Sequence of chain 1.B:
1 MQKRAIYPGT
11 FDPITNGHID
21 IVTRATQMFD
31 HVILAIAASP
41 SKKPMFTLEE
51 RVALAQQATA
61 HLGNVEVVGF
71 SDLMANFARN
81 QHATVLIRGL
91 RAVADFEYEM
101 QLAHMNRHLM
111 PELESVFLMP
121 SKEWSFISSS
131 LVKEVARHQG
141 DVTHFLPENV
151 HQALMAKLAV

Sequence of chain 2.B:
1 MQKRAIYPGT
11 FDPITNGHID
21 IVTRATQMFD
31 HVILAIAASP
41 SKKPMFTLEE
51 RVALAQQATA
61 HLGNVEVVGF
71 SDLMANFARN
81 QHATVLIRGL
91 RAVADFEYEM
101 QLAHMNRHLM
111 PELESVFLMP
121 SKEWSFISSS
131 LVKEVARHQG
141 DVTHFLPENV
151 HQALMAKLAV

Binding-site contacts:
Ligand atom C4 contacts residue PG41 of chain 1.N at 3.8 Å.
Ligand atom O1 contacts residue PHE70 of chain 1.B at 3.7 Å.
Ligand atom C contacts residue LEU102 of chain 1.B at 3.8 Å (hydrophobic).
Ligand atom C3 contacts residue PRO8 of chain 1.B at 3.6 Å (hydrophobic).
Ligand atom C contacts residue ASN106 of chain 1.B at 3.4 Å.
Ligand atom C5 contacts residue PG41 of chain 1.N at 3.8 Å.
Ligand atom C10 contacts residue SER39 of chain 1.B at 3.8 Å.
Ligand atom O2 contacts residue PG41 of chain 1.N at 3.4 Å (h-bond).
Ligand atom C2 contacts residue ARG88 of chain 1.B at 3.6 Å.
Ligand atom C9 contacts residue THR10 of chain 1.B at 3.7 Å.
Ligand atom C20 contacts residue LEU73 of chain 1.B at 3.7 Å (hydrophobic).
Ligand atom C2 contacts residue PRO8 of chain 1.B at 3.8 Å (hydrophobic).
Ligand atom C9 contacts residue PG41 of chain 1.N at 3.7 Å.
Ligand atom C6 contacts residue MET74 of chain 1.B at 3.8 Å (hydrophobic).
Ligand atom N contacts residue HIS138 of chain 2.B at 3.8 Å.
Ligand atom C7 contacts residue ALA37 of chain 1.B at 3.6 Å (hydrophobic).
Ligand atom N contacts residue ASP72 of chain 1.B at 3.2 Å (salt-bridge).
Ligand atom C12 contacts residue PHE70 of chain 1.B at 3.7 Å (hydrophobic).
Ligand atom C5 contacts residue MET74 of chain 1.B at 3.5 Å (hydrophobic).
Ligand atom C14 contacts residue ASP72 of chain 1.B at 3.4 Å.
Ligand atom C contacts residue GLU99 of chain 1.B at 3.7 Å.
Ligand atom N4 contacts residue LEU73 of chain 1.B at 3.4 Å.
Ligand atom C11 contacts residue ALA37 of chain 1.B at 3.8 Å (hydrophobic).
Ligand atom O contacts residue MET74 of chain 1.B at 3.8 Å.
Ligand atom C14 contacts residue SER71 of chain 1.B at 3.5 Å.
Ligand atom C10 contacts residue ALA37 of chain 1.B at 3.8 Å (hydrophobic).
Ligand atom C14 contacts residue SER39 of chain 1.B at 3.4 Å.
Ligand atom O2 contacts residue GLU134 of chain 2.B at 3.6 Å.
Ligand atom C contacts residue ARG88 of chain 1.B at 3.4 Å.
Ligand atom C8 contacts residue ALA37 of chain 1.B at 3.7 Å (hydrophobic).
Ligand atom O contacts residue ASN106 of chain 1.B at 3.1 Å (h-bond).
Ligand atom C9 contacts residue ALA37 of chain 1.B at 3.8 Å (hydrophobic).
Ligand atom C12 contacts residue ALA37 of chain 1.B at 3.6 Å (hydrophobic).
Ligand atom C15 contacts residue MET74 of chain 1.B at 3.8 Å (hydrophobic).
Ligand atom N1 contacts residue HIS138 of chain 2.B at 3.7 Å.
Ligand atom C19 contacts residue ASN106 of chain 1.B at 3.5 Å.
Ligand atom N3 contacts residue LEU73 of chain 1.B at 3.5 Å.
Ligand atom C19 contacts residue VAL135 of chain 2.B at 3.8 Å (hydrophobic).
Ligand atom N4 contacts residue MET74 of chain 1.B at 2.9 Å (h-bond).
Ligand atom C1 contacts residue MET74 of chain 1.B at 3.7 Å (hydrophobic).

A protein and the small-molecule ligand that binds it are described below.
Small molecule (SMILES): COc1ccc(Oc2cccc([C@@H](C)Nc3nc4n(n3)C(=O)CC(C)=N4)c2)cc1